Sequence of chain 1.B:
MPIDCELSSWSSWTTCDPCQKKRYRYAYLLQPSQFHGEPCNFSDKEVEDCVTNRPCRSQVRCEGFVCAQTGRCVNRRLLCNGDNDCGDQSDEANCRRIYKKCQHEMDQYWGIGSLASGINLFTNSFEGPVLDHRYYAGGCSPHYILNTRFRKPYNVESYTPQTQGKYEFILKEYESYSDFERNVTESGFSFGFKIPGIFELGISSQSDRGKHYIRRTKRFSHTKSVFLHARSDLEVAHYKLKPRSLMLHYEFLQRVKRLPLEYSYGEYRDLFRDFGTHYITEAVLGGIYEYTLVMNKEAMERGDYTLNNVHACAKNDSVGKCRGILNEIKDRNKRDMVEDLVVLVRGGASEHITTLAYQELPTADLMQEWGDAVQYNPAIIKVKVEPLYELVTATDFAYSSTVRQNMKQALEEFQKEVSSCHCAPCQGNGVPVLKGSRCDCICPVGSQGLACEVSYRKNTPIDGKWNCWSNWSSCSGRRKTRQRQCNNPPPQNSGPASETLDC

This protein binds this small molecule.
Small molecule (SMILES): OC[C@H]1O[C@@H](O)[C@@H](O)[C@@H](O)[C@@H]1O

Binding-site contacts:
Ligand atom C6 contacts residue LYS444 of chain 1.B at 3.6 Å.
Ligand atom O4 contacts residue GLN443 of chain 1.B at 3.1 Å (h-bond).
Ligand atom C1 contacts residue LYS508 of chain 1.B at 4.2 Å.
Ligand atom C3 contacts residue SER447 of chain 1.B at 3.5 Å.
Ligand atom C3 contacts residue CYS449 of chain 1.B at 4.4 Å (hydrophobic).
Ligand atom O2 contacts residue TRP497 of chain 1.B at 2.9 Å (h-bond).
Ligand atom C1 contacts residue TRP497 of chain 1.B at 1.5 Å (hydrophobic).
Ligand atom O3 contacts residue LYS444 of chain 1.B at 3.7 Å.
Ligand atom O2 contacts residue CYS496 of chain 1.B at 3.6 Å.
Ligand atom C4 contacts residue TRP497 of chain 1.B at 4.2 Å (hydrophobic).
Ligand atom O3 contacts residue SER447 of chain 1.B at 3.6 Å.
Ligand atom O5 contacts residue LYS508 of chain 1.B at 3.5 Å (salt-bridge).
Ligand atom C4 contacts residue SER447 of chain 1.B at 4.5 Å.
Ligand atom C3 contacts residue TRP497 of chain 1.B at 3.9 Å (hydrophobic).
Ligand atom C4 contacts residue GLN443 of chain 1.B at 3.6 Å.
Ligand atom C6 contacts residue LYS508 of chain 1.B at 4.4 Å.
Ligand atom O5 contacts residue TRP497 of chain 1.B at 2.4 Å.
Ligand atom O2 contacts residue ASN495 of chain 1.B at 4.4 Å.
Ligand atom C5 contacts residue TRP497 of chain 1.B at 3.6 Å (hydrophobic).
Ligand atom C5 contacts residue LYS508 of chain 1.B at 4.2 Å.
Ligand atom O6 contacts residue LYS508 of chain 1.B at 3.6 Å (salt-bridge).
Ligand atom C5 contacts residue GLN443 of chain 1.B at 3.8 Å.
Ligand atom O3 contacts residue TRP497 of chain 1.B at 4.5 Å.
Ligand atom C6 contacts residue GLN443 of chain 1.B at 3.6 Å.
Ligand atom C2 contacts residue SER447 of chain 1.B at 4.5 Å.
Ligand atom O3 contacts residue GLN443 of chain 1.B at 4.4 Å.
Ligand atom O2 contacts residue CYS449 of chain 1.B at 3.8 Å.
Ligand atom O3 contacts residue CYS449 of chain 1.B at 3.9 Å.
Ligand atom O6 contacts residue LYS444 of chain 1.B at 2.9 Å.
Ligand atom C2 contacts residue TRP497 of chain 1.B at 2.6 Å (hydrophobic).